Sequence of chain 1.A:
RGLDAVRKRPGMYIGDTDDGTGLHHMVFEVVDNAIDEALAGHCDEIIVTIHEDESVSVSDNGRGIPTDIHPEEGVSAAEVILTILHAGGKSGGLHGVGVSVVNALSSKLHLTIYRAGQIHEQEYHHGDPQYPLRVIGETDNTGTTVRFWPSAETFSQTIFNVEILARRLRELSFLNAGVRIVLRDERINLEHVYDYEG

Binding-site contacts:
Ligand atom O10 contacts residue ARG123 of chain 1.A at 3.5 Å (salt-bridge).
Ligand atom C7 contacts residue ARG63 of chain 1.A at 3.6 Å.
Ligand atom O8 contacts residue GLU37 of chain 1.A at 3.6 Å (salt-bridge).
Ligand atom O3 contacts residue PRO66 of chain 1.A at 3.4 Å.
Ligand atom C12 contacts residue ASN33 of chain 1.A at 3.6 Å.
Ligand atom N1 contacts residue ASN33 of chain 1.A at 3.7 Å.
Ligand atom O6 contacts residue ASN33 of chain 1.A at 2.6 Å (h-bond).
Ligand atom O3 contacts residue HIS70 of chain 1.A at 2.9 Å (h-bond).
Ligand atom C2 contacts residue GLY64 of chain 1.A at 3.4 Å.
Ligand atom C6 contacts residue ARG63 of chain 1.A at 3.6 Å.
Ligand atom O5 contacts residue ASN33 of chain 1.A at 3.2 Å (h-bond).
Ligand atom O10 contacts residue PRO66 of chain 1.A at 3.6 Å.
Ligand atom O11 contacts residue ARG123 of chain 1.A at 2.8 Å (salt-bridge).
Ligand atom O1 contacts residue ILE81 of chain 1.A at 3.8 Å.
Ligand atom C1 contacts residue ILE65 of chain 1.A at 3.7 Å (hydrophobic).
Ligand atom C1 contacts residue VAL107 of chain 1.A at 3.7 Å (hydrophobic).
Ligand atom C4 contacts residue ARG63 of chain 1.A at 3.4 Å.
Ligand atom C6 contacts residue ARG123 of chain 1.A at 3.7 Å.
Ligand atom C5 contacts residue ARG63 of chain 1.A at 3.3 Å.
Ligand atom O3 contacts residue ASP68 of chain 1.A at 2.5 Å (salt-bridge).
Ligand atom C9 contacts residue ARG63 of chain 1.A at 3.5 Å.
Ligand atom N1 contacts residue ALA34 of chain 1.A at 3.7 Å.
Ligand atom C1 contacts residue ASN33 of chain 1.A at 3.6 Å.
Ligand atom C21 contacts residue PRO66 of chain 1.A at 3.6 Å (hydrophobic).
Ligand atom C19 contacts residue ARG123 of chain 1.A at 3.5 Å.
Ligand atom C18 contacts residue ASP68 of chain 1.A at 3.4 Å.
Ligand atom C3 contacts residue ARG63 of chain 1.A at 3.6 Å.
Ligand atom O6 contacts residue ASP36 of chain 1.A at 3.5 Å.
Ligand atom C17 contacts residue ASP68 of chain 1.A at 3.4 Å.
Ligand atom O10 contacts residue ARG63 of chain 1.A at 3.5 Å.
Ligand atom C17 contacts residue PRO66 of chain 1.A at 3.4 Å (hydrophobic).
Ligand atom C2 contacts residue GLU37 of chain 1.A at 3.8 Å.
Ligand atom C29 contacts residue ASN33 of chain 1.A at 3.4 Å.
Ligand atom N1 contacts residue ASP60 of chain 1.A at 2.8 Å (salt-bridge).
Ligand atom C18 contacts residue EDO1 of chain 1.G at 3.7 Å.
Ligand atom C1 contacts residue ILE81 of chain 1.A at 3.7 Å (hydrophobic).
Ligand atom C18 contacts residue PRO66 of chain 1.A at 3.7 Å (hydrophobic).
Ligand atom C10 contacts residue ARG63 of chain 1.A at 3.8 Å.
Ligand atom O1 contacts residue ILE65 of chain 1.A at 3.5 Å.
Ligand atom C25 contacts residue ILE81 of chain 1.A at 3.5 Å (hydrophobic).

A small-molecule ligand and the protein it binds are described below.
Small molecule (SMILES): CO[C@@H]1[C@@H](OC(N)=O)[C@@H](O)[C@H](Oc2ccc3c(O)c(NC(=O)c4ccc(O)c(CC=C(C)C)c4)c(=O)oc3c2C)OC1(C)C